Sequence of chain 1.E:
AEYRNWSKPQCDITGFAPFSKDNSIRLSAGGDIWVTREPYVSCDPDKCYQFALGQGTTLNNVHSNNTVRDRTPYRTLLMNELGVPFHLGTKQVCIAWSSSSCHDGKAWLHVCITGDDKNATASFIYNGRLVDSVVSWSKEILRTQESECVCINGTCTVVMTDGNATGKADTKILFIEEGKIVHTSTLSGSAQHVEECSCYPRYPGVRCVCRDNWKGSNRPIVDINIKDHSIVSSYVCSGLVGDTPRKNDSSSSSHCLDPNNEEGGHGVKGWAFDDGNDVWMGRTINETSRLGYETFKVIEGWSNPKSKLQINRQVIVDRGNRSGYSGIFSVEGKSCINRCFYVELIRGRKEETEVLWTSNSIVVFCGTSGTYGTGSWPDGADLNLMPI

Binding-site contacts:
Ligand atom N2 contacts residue ASN352 of chain 1.E at 3.0 Å (h-bond).
Ligand atom C3 contacts residue ASN352 of chain 1.E at 3.8 Å.
Ligand atom N2 contacts residue SER354 of chain 1.E at 4.2 Å.
Ligand atom C6 contacts residue SER355 of chain 1.E at 3.9 Å.
Ligand atom O7 contacts residue ASN352 of chain 1.E at 3.9 Å.
Ligand atom O5 contacts residue SER355 of chain 1.E at 3.2 Å (h-bond).
Ligand atom C1 contacts residue ASN352 of chain 1.E at 1.4 Å.
Ligand atom C5 contacts residue SER355 of chain 1.E at 3.8 Å.
Ligand atom C2 contacts residue SER354 of chain 1.E at 4.5 Å.
Ligand atom C1 contacts residue SER354 of chain 1.E at 3.7 Å.
Ligand atom C5 contacts residue ASN352 of chain 1.E at 3.7 Å.
Ligand atom C1 contacts residue SER355 of chain 1.E at 3.9 Å.
Ligand atom C7 contacts residue ASN352 of chain 1.E at 3.7 Å.
Ligand atom C4 contacts residue ASN352 of chain 1.E at 4.2 Å.
Ligand atom O5 contacts residue ASN352 of chain 1.E at 2.3 Å (h-bond).
Ligand atom C2 contacts residue ASN352 of chain 1.E at 2.4 Å.

A small-molecule ligand and the protein it binds are described below.
Small molecule (SMILES): CC(=O)N[C@H]1[C@H](O[C@H]2[C@H](O)[C@@H](NC(C)=O)CO[C@@H]2CO)O[C@H](CO)[C@@H](O)[C@@H]1O